Sequence of chain 1.N:
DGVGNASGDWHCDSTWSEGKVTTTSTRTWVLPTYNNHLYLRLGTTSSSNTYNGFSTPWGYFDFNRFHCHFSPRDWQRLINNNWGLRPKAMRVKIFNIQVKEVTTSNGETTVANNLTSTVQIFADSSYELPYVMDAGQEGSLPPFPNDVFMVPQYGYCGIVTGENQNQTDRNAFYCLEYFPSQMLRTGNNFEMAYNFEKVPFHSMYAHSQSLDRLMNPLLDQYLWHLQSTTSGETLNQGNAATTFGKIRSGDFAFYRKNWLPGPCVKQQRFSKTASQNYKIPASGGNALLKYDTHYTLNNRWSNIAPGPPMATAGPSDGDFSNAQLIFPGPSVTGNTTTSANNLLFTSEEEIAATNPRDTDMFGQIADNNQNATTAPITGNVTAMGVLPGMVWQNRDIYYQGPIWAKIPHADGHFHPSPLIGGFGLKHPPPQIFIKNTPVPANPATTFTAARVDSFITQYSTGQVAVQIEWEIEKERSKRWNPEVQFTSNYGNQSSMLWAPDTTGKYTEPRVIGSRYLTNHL

Binding-site contacts:
Ligand atom N6 contacts residue VAL199 of chain 1.N at 4.5 Å.
Ligand atom C4 contacts residue PRO416 of chain 1.N at 4.0 Å (hydrophobic).
Ligand atom N7 contacts residue ASN394 of chain 1.N at 4.3 Å.
Ligand atom N1 contacts residue PRO416 of chain 1.N at 3.2 Å (h-bond).
Ligand atom C8 contacts residue PRO200 of chain 1.N at 4.4 Å (hydrophobic).
Ligand atom C8 contacts residue HIS415 of chain 1.N at 3.6 Å.
Ligand atom C6 contacts residue SER417 of chain 1.N at 4.5 Å.
Ligand atom C2 contacts residue PRO416 of chain 1.N at 3.9 Å (hydrophobic).
Ligand atom N1 contacts residue GLY424 of chain 1.N at 3.5 Å (h-bond).
Ligand atom C5 contacts residue PRO200 of chain 1.N at 3.8 Å (hydrophobic).
Ligand atom O1P contacts residue PRO200 of chain 1.N at 4.1 Å.
Ligand atom N9 contacts residue PRO416 of chain 1.N at 4.2 Å.
Ligand atom N3 contacts residue PRO416 of chain 1.N at 4.1 Å.
Ligand atom N1 contacts residue VAL199 of chain 1.N at 3.7 Å.
Ligand atom C6 contacts residue GLY424 of chain 1.N at 4.5 Å.
Ligand atom N7 contacts residue PRO416 of chain 1.N at 4.4 Å.
Ligand atom N6 contacts residue GLY424 of chain 1.N at 3.8 Å.
Ligand atom N1 contacts residue PRO200 of chain 1.N at 4.1 Å.
Ligand atom C1' contacts residue PRO416 of chain 1.N at 4.5 Å (hydrophobic).
Ligand atom N6 contacts residue PRO200 of chain 1.N at 4.4 Å.
Ligand atom N7 contacts residue PRO200 of chain 1.N at 4.0 Å.
Ligand atom N9 contacts residue PRO200 of chain 1.N at 4.4 Å.
Ligand atom C2 contacts residue PRO200 of chain 1.N at 4.1 Å (hydrophobic).
Ligand atom P contacts residue PRO200 of chain 1.N at 4.5 Å.
Ligand atom C6 contacts residue PRO416 of chain 1.N at 3.0 Å (hydrophobic).
Ligand atom N6 contacts residue PRO416 of chain 1.N at 3.1 Å (h-bond).
Ligand atom C2 contacts residue GLY424 of chain 1.N at 4.1 Å.
Ligand atom C6 contacts residue VAL199 of chain 1.N at 4.3 Å (hydrophobic).
Ligand atom C5 contacts residue PRO416 of chain 1.N at 3.6 Å (hydrophobic).
Ligand atom N6 contacts residue SER417 of chain 1.N at 3.8 Å.
Ligand atom N3 contacts residue PRO200 of chain 1.N at 4.2 Å.
Ligand atom O3P contacts residue LYS198 of chain 1.N at 4.5 Å.
Ligand atom N7 contacts residue HIS415 of chain 1.N at 3.8 Å.
Ligand atom C2' contacts residue HIS415 of chain 1.N at 3.9 Å.
Ligand atom N7 contacts residue SER417 of chain 1.N at 4.4 Å.
Ligand atom O3P contacts residue PRO200 of chain 1.N at 3.9 Å.
Ligand atom C4 contacts residue PRO200 of chain 1.N at 4.1 Å (hydrophobic).
Ligand atom C6 contacts residue PRO200 of chain 1.N at 4.0 Å (hydrophobic).
Ligand atom C2 contacts residue VAL199 of chain 1.N at 4.2 Å (hydrophobic).

This protein binds this small molecule.
Small molecule (SMILES): Nc1ncnc2c1ncn2[C@H]1C[C@H](O)[C@@H](COP(=O)(O)O)O1